Binding-site contacts:
Ligand atom C09 contacts residue PHE312 of chain 1.A at 3.8 Å (hydrophobic).
Ligand atom C10 contacts residue PHE931 of chain 1.A at 4.2 Å (hydrophobic).
Ligand atom N16 contacts residue PHE312 of chain 1.A at 4.1 Å.
Ligand atom C12 contacts residue PHE931 of chain 1.A at 4.3 Å (hydrophobic).
Ligand atom C09 contacts residue GLY930 of chain 1.A at 4.5 Å.
Ligand atom C19 contacts residue PHE236 of chain 1.A at 4.2 Å (hydrophobic).
Ligand atom C17 contacts residue PHE305 of chain 1.A at 4.0 Å (hydrophobic).
Ligand atom C15 contacts residue SER308 of chain 1.A at 4.1 Å.
Ligand atom N16 contacts residue PHE305 of chain 1.A at 3.5 Å.
Ligand atom C27 contacts residue PHE932 of chain 1.A at 3.6 Å (hydrophobic).
Ligand atom C19 contacts residue PHE305 of chain 1.A at 4.2 Å (hydrophobic).
Ligand atom C19 contacts residue ALA309 of chain 1.A at 3.8 Å (hydrophobic).
Ligand atom C10 contacts residue PHE312 of chain 1.A at 4.1 Å (hydrophobic).
Ligand atom C08 contacts residue PHE931 of chain 1.A at 4.4 Å (hydrophobic).
Ligand atom C06 contacts residue PHE931 of chain 1.A at 3.8 Å (hydrophobic).
Ligand atom C05 contacts residue PHE931 of chain 1.A at 4.0 Å (hydrophobic).
Ligand atom C23 contacts residue PHE312 of chain 1.A at 4.0 Å (hydrophobic).
Ligand atom C15 contacts residue TYR304 of chain 1.A at 4.0 Å (hydrophobic).
Ligand atom C22 contacts residue PHE312 of chain 1.A at 4.2 Å (hydrophobic).
Ligand atom O13 contacts residue PHE931 of chain 1.A at 3.1 Å (h-bond).
Ligand atom C07 contacts residue PHE931 of chain 1.A at 4.0 Å (hydrophobic).
Ligand atom O24 contacts residue PHE312 of chain 1.A at 4.1 Å.
Ligand atom O13 contacts residue PHE312 of chain 1.A at 3.8 Å.
Ligand atom C09 contacts residue PHE931 of chain 1.A at 4.3 Å (hydrophobic).
Ligand atom N16 contacts residue SER308 of chain 1.A at 3.6 Å.
Ligand atom C18 contacts residue SER308 of chain 1.A at 4.4 Å.
Ligand atom C15 contacts residue PHE305 of chain 1.A at 3.9 Å (hydrophobic).
Ligand atom C18 contacts residue PHE305 of chain 1.A at 3.7 Å (hydrophobic).
Ligand atom C20 contacts residue LEU233 of chain 1.A at 4.3 Å (hydrophobic).
Ligand atom N11 contacts residue PHE312 of chain 1.A at 3.6 Å.
Ligand atom C17 contacts residue PHE312 of chain 1.A at 4.4 Å (hydrophobic).
Ligand atom C18 contacts residue ALA309 of chain 1.A at 3.8 Å (hydrophobic).
Ligand atom N16 contacts residue TYR304 of chain 1.A at 4.5 Å.
Ligand atom C17 contacts residue SER308 of chain 1.A at 4.5 Å.
Ligand atom O13 contacts residue GLY930 of chain 1.A at 3.8 Å.
Ligand atom C14 contacts residue PHE312 of chain 1.A at 3.9 Å (hydrophobic).
Ligand atom C15 contacts residue PHE312 of chain 1.A at 3.8 Å (hydrophobic).
Ligand atom C04 contacts residue PHE931 of chain 1.A at 4.1 Å (hydrophobic).
Ligand atom C12 contacts residue PHE312 of chain 1.A at 3.6 Å (hydrophobic).
Ligand atom C27 contacts residue PHE931 of chain 1.A at 4.1 Å (hydrophobic).

Sequence of chain 1.A:
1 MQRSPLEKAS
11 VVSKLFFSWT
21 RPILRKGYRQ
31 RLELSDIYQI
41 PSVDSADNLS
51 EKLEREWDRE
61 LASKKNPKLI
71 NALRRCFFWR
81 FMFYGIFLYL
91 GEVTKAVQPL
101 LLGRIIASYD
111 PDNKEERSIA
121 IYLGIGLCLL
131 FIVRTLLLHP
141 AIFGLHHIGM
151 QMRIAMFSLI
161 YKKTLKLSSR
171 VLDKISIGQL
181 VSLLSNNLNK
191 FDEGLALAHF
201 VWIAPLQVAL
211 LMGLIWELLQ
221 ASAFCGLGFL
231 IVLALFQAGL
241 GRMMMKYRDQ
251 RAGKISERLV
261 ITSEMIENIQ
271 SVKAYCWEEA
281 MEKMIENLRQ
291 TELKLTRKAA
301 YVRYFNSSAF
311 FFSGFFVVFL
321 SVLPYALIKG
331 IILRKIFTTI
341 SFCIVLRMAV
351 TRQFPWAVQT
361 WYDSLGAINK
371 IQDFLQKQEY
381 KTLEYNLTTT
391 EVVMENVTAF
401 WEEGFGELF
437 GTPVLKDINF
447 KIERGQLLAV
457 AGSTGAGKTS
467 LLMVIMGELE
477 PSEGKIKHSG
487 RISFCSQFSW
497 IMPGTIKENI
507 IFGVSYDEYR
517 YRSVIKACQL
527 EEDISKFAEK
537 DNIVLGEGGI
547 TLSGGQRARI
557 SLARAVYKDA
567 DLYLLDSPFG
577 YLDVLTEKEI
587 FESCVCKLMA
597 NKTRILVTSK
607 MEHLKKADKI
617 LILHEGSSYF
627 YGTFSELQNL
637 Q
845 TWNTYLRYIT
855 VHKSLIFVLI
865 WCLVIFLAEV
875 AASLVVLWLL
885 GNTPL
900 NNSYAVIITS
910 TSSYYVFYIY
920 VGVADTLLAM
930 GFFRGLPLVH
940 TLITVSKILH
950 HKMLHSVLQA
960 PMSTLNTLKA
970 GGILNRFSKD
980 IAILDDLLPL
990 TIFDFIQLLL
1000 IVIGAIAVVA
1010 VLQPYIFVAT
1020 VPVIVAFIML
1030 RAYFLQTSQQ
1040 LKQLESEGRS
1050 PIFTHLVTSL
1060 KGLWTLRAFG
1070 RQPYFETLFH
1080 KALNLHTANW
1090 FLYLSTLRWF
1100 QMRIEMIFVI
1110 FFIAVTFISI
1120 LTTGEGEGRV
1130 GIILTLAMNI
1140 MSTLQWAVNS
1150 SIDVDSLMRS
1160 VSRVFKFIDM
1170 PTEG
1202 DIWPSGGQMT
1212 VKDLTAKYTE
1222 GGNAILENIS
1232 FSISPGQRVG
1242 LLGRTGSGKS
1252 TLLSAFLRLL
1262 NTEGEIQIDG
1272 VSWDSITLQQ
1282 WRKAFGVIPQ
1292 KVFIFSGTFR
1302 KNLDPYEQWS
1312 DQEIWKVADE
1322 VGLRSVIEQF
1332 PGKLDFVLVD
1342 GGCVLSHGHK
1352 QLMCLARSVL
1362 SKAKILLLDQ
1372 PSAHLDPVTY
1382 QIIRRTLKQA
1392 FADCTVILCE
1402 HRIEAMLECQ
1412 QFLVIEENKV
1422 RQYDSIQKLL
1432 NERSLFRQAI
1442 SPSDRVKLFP

This small molecule binds to this protein.
Small molecule (SMILES): CC(C)(C)c1cc(C(C)(C)C)c(NC(=O)c2c[nH]c3ccccc3c2=O)cc1O